Sequence of chain 1.F:
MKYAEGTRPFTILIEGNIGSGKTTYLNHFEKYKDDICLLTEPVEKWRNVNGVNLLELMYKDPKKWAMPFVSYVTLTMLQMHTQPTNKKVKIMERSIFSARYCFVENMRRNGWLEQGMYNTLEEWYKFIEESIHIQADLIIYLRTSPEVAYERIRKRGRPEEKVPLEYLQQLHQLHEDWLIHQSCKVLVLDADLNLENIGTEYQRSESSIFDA

Binding-site contacts:
Ligand atom O5' contacts residue GLU41 of chain 1.F at 2.6 Å (salt-bridge).
Ligand atom C3' contacts residue ILE18 of chain 1.F at 3.7 Å (hydrophobic).
Ligand atom C6 contacts residue ARG94 of chain 1.F at 3.8 Å.
Ligand atom O4' contacts residue TRP46 of chain 1.F at 3.6 Å.
Ligand atom O3' contacts residue TYR59 of chain 1.F at 2.7 Å (h-bond).
Ligand atom C3' contacts residue TYR59 of chain 1.F at 3.7 Å (hydrophobic).
Ligand atom O2 contacts residue PHE69 of chain 1.F at 3.5 Å.
Ligand atom O3' contacts residue ILE18 of chain 1.F at 3.7 Å.
Ligand atom N17 contacts residue ALA99 of chain 1.F at 3.8 Å.
Ligand atom C5 contacts residue TRP46 of chain 1.F at 3.8 Å (hydrophobic).
Ligand atom C2' contacts residue TYR59 of chain 1.F at 3.5 Å (hydrophobic).
Ligand atom C4 contacts residue PHE103 of chain 1.F at 3.5 Å (hydrophobic).
Ligand atom N17 contacts residue PHE103 of chain 1.F at 3.4 Å.
Ligand atom C5' contacts residue TRP46 of chain 1.F at 4.1 Å (hydrophobic).
Ligand atom C14 contacts residue ARG94 of chain 1.F at 3.8 Å.
Ligand atom C2' contacts residue ILE18 of chain 1.F at 3.4 Å (hydrophobic).
Ligand atom N3 contacts residue PHE69 of chain 1.F at 4.0 Å.
Ligand atom C5 contacts residue ARG94 of chain 1.F at 4.0 Å.
Ligand atom O5' contacts residue ARG94 of chain 1.F at 3.3 Å (salt-bridge).
Ligand atom C2' contacts residue PHE103 of chain 1.F at 4.1 Å (hydrophobic).
Ligand atom C16 contacts residue ARG94 of chain 1.F at 4.2 Å.
Ligand atom N1 contacts residue PHE103 of chain 1.F at 4.1 Å.
Ligand atom C16 contacts residue SER95 of chain 1.F at 3.1 Å.
Ligand atom N17 contacts residue VAL73 of chain 1.F at 3.8 Å.
Ligand atom C15 contacts residue VAL73 of chain 1.F at 3.9 Å (hydrophobic).
Ligand atom C15 contacts residue PHE103 of chain 1.F at 4.2 Å (hydrophobic).
Ligand atom C4 contacts residue VAL73 of chain 1.F at 4.2 Å (hydrophobic).
Ligand atom C14 contacts residue TRP46 of chain 1.F at 3.6 Å (hydrophobic).
Ligand atom C6 contacts residue TRP46 of chain 1.F at 3.6 Å (hydrophobic).
Ligand atom C16 contacts residue SER98 of chain 1.F at 3.9 Å.
Ligand atom C2 contacts residue PHE103 of chain 1.F at 3.4 Å (hydrophobic).
Ligand atom N3 contacts residue PHE103 of chain 1.F at 3.1 Å.
Ligand atom C1' contacts residue TYR59 of chain 1.F at 4.0 Å (hydrophobic).
Ligand atom C16 contacts residue ALA99 of chain 1.F at 3.6 Å (hydrophobic).
Ligand atom O4' contacts residue LEU55 of chain 1.F at 4.0 Å.
Ligand atom C2 contacts residue PHE69 of chain 1.F at 3.7 Å (hydrophobic).
Ligand atom C5' contacts residue GLU41 of chain 1.F at 3.2 Å.
Ligand atom O2 contacts residue TYR168 of chain 1.F at 4.2 Å.
Ligand atom C16 contacts residue MET77 of chain 1.F at 3.9 Å (hydrophobic).
Ligand atom O2 contacts residue PHE103 of chain 1.F at 3.5 Å.

The protein below binds the small molecule below.
Small molecule (SMILES): Cc1cc2cn([C@H]3C[C@H](O)[C@@H](CO)O3)c(=O)nc2[nH]1